Sequence of chain 2.B:
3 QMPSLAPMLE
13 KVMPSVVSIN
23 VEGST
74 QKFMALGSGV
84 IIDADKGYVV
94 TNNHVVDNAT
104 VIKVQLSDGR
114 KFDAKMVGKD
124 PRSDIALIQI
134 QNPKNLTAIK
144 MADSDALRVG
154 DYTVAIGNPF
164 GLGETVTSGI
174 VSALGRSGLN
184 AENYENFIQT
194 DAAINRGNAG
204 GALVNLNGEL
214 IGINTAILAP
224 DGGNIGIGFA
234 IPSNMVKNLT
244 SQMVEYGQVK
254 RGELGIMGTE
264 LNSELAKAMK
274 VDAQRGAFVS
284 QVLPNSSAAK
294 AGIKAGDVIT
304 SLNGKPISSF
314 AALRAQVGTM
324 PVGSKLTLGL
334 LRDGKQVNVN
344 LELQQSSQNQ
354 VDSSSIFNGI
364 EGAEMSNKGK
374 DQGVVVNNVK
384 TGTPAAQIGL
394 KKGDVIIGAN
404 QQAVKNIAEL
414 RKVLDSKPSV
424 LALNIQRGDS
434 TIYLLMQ

Binding-site contacts:
Ligand atom CB contacts residue ASN198 of chain 2.B at 3.6 Å.
Ligand atom CB contacts residue LEU221 of chain 2.B at 4.1 Å (hydrophobic).
Ligand atom O contacts residue LEU221 of chain 2.B at 3.8 Å.
Ligand atom O contacts residue ALA219 of chain 2.B at 3.6 Å.
Ligand atom CG2 contacts residue ARG199 of chain 2.B at 3.5 Å.
Ligand atom CA contacts residue ILE220 of chain 2.B at 4.0 Å (hydrophobic).
Ligand atom CG1 contacts residue ALA202 of chain 2.B at 3.6 Å (hydrophobic).
Ligand atom CD1 contacts residue ALA202 of chain 2.B at 3.9 Å (hydrophobic).
Ligand atom C contacts residue HIS97 of chain 2.B at 3.6 Å.
Ligand atom N contacts residue ILE220 of chain 2.B at 3.5 Å (h-bond).
Ligand atom O contacts residue ILE220 of chain 2.B at 3.1 Å (h-bond).
Ligand atom CG1 contacts residue ALA219 of chain 2.B at 4.0 Å (hydrophobic).
Ligand atom C contacts residue GLY200 of chain 2.B at 3.9 Å.
Ligand atom CB contacts residue ILE220 of chain 2.B at 4.0 Å (hydrophobic).
Ligand atom CD1 contacts residue ASN198 of chain 2.B at 3.9 Å.
Ligand atom N contacts residue HIS97 of chain 2.B at 3.7 Å.
Ligand atom C contacts residue ALA202 of chain 2.B at 3.4 Å (hydrophobic).
Ligand atom O contacts residue ARG199 of chain 2.B at 2.4 Å (salt-bridge).
Ligand atom CD1 contacts residue THR218 of chain 2.B at 3.5 Å.
Ligand atom CB contacts residue HIS97 of chain 2.B at 4.0 Å.
Ligand atom C contacts residue ARG199 of chain 2.B at 3.5 Å.
Ligand atom O contacts residue ARG199 of chain 2.B at 3.7 Å.
Ligand atom CA contacts residue ARG199 of chain 2.B at 3.9 Å.
Ligand atom O contacts residue GLY200 of chain 2.B at 3.6 Å (h-bond).
Ligand atom CD1 contacts residue ILE197 of chain 2.B at 3.4 Å (hydrophobic).
Ligand atom CB contacts residue LEU182 of chain 2.B at 3.6 Å (hydrophobic).
Ligand atom O contacts residue ALA202 of chain 2.B at 4.1 Å.
Ligand atom CB contacts residue ARG199 of chain 2.B at 3.6 Å.
Ligand atom C contacts residue ILE220 of chain 2.B at 4.1 Å (hydrophobic).
Ligand atom N contacts residue THR218 of chain 2.B at 4.2 Å.
Ligand atom N contacts residue LEU221 of chain 2.B at 3.6 Å.
Ligand atom C contacts residue LEU221 of chain 2.B at 3.7 Å (hydrophobic).
Ligand atom CB contacts residue GLY200 of chain 2.B at 4.0 Å.
Ligand atom N contacts residue ARG199 of chain 2.B at 4.1 Å.
Ligand atom CA contacts residue LEU221 of chain 2.B at 3.7 Å (hydrophobic).
Ligand atom O contacts residue ALA222 of chain 2.B at 3.2 Å (h-bond).
Ligand atom CG2 contacts residue ASN198 of chain 2.B at 3.5 Å.
Ligand atom CD1 contacts residue ALA219 of chain 2.B at 3.9 Å (hydrophobic).
Ligand atom CG1 contacts residue THR218 of chain 2.B at 3.1 Å.
Ligand atom CG2 contacts residue ILE220 of chain 2.B at 4.0 Å (hydrophobic).

The protein below binds the small molecule below.
Small molecule (SMILES): CC[C@H](C)[C@@H](C=O)NC(=O)[C@H](C)NC(=O)[C@H](C)NC(=O)[C@H](C)NC(=O)[C@H](C)N